This protein binds this small molecule.
Small molecule (SMILES): CC(=O)N[C@@H]1[C@@H](O)[C@H](O[C@@H]2O[C@H](CO)[C@H](O)[C@H](O[C@]3(C(=O)O)C[C@H](O)[C@@H](NC(C)=O)[C@H]([C@H](O)[C@H](O)CO)O3)[C@H]2O)[C@@H](CO)O[C@H]1O

Binding-site contacts:
Ligand atom C1 contacts residue SER136 of chain 1.E at 3.8 Å.
Ligand atom O3 contacts residue GLN226 of chain 1.E at 3.4 Å (h-bond).
Ligand atom N5 contacts residue TRP153 of chain 1.E at 4.1 Å.
Ligand atom O10 contacts residue LEU194 of chain 1.E at 4.0 Å.
Ligand atom O1B contacts residue GLY137 of chain 1.E at 3.4 Å (h-bond).
Ligand atom N5 contacts residue ARG135 of chain 1.E at 3.2 Å (salt-bridge).
Ligand atom C11 contacts residue TRP153 of chain 1.E at 3.9 Å (hydrophobic).
Ligand atom C9 contacts residue LEU194 of chain 1.E at 4.0 Å (hydrophobic).
Ligand atom O8 contacts residue HIS183 of chain 1.E at 4.0 Å.
Ligand atom C8 contacts residue TYR98 of chain 1.E at 4.0 Å (hydrophobic).
Ligand atom O8 contacts residue GLN226 of chain 1.E at 2.7 Å (h-bond).
Ligand atom O9 contacts residue GLN226 of chain 1.E at 3.8 Å.
Ligand atom O9 contacts residue TYR98 of chain 1.E at 3.8 Å.
Ligand atom C2 contacts residue GLN226 of chain 1.E at 3.7 Å.
Ligand atom C11 contacts residue GLY134 of chain 1.E at 4.3 Å.
Ligand atom O1B contacts residue GLN226 of chain 1.E at 3.0 Å (h-bond).
Ligand atom O6 contacts residue GLN226 of chain 1.E at 3.4 Å (h-bond).
Ligand atom C8 contacts residue MAN4 of chain 1.H at 4.0 Å.
Ligand atom C9 contacts residue TYR98 of chain 1.E at 4.3 Å (hydrophobic).
Ligand atom C4 contacts residue ARG135 of chain 1.E at 3.9 Å.
Ligand atom O8 contacts residue TRP153 of chain 1.E at 3.7 Å.
Ligand atom C6 contacts residue GLN226 of chain 1.E at 4.2 Å.
Ligand atom O8 contacts residue TYR98 of chain 1.E at 2.8 Å (h-bond).
Ligand atom C8 contacts residue GLN226 of chain 1.E at 3.2 Å.
Ligand atom O9 contacts residue HIS183 of chain 1.E at 3.7 Å.
Ligand atom O1A contacts residue GLN226 of chain 1.E at 3.7 Å.
Ligand atom C9 contacts residue GLN226 of chain 1.E at 4.2 Å.
Ligand atom C9 contacts residue HIS183 of chain 1.E at 4.1 Å.
Ligand atom C10 contacts residue ARG135 of chain 1.E at 3.5 Å.
Ligand atom C11 contacts residue ARG135 of chain 1.E at 3.3 Å.
Ligand atom C5 contacts residue ARG135 of chain 1.E at 4.2 Å.
Ligand atom O4 contacts residue ARG135 of chain 1.E at 4.0 Å.
Ligand atom C1 contacts residue GLN226 of chain 1.E at 3.2 Å.
Ligand atom O1A contacts residue GLY137 of chain 1.E at 3.4 Å (h-bond).
Ligand atom C1 contacts residue GLY137 of chain 1.E at 3.8 Å.
Ligand atom C7 contacts residue GLN226 of chain 1.E at 4.3 Å.
Ligand atom O4 contacts residue GLN226 of chain 1.E at 3.9 Å.
Ligand atom O4 contacts residue GLY225 of chain 1.E at 3.9 Å.
Ligand atom O1B contacts residue SER136 of chain 1.E at 2.6 Å (h-bond).
Ligand atom O9 contacts residue SER186 of chain 1.E at 4.3 Å.

Sequence of chain 1.E:
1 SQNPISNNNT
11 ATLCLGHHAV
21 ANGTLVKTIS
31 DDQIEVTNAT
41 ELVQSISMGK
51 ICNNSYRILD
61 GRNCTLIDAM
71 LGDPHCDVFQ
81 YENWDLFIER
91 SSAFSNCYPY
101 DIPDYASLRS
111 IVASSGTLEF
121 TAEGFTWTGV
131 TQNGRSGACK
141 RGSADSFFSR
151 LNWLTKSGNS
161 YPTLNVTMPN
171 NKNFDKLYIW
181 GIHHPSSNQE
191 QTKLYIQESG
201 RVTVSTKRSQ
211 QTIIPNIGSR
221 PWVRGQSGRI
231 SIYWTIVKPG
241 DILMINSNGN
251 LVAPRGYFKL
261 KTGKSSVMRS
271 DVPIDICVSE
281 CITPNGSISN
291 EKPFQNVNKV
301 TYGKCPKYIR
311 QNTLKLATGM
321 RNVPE